Sequence of chain 1.A:
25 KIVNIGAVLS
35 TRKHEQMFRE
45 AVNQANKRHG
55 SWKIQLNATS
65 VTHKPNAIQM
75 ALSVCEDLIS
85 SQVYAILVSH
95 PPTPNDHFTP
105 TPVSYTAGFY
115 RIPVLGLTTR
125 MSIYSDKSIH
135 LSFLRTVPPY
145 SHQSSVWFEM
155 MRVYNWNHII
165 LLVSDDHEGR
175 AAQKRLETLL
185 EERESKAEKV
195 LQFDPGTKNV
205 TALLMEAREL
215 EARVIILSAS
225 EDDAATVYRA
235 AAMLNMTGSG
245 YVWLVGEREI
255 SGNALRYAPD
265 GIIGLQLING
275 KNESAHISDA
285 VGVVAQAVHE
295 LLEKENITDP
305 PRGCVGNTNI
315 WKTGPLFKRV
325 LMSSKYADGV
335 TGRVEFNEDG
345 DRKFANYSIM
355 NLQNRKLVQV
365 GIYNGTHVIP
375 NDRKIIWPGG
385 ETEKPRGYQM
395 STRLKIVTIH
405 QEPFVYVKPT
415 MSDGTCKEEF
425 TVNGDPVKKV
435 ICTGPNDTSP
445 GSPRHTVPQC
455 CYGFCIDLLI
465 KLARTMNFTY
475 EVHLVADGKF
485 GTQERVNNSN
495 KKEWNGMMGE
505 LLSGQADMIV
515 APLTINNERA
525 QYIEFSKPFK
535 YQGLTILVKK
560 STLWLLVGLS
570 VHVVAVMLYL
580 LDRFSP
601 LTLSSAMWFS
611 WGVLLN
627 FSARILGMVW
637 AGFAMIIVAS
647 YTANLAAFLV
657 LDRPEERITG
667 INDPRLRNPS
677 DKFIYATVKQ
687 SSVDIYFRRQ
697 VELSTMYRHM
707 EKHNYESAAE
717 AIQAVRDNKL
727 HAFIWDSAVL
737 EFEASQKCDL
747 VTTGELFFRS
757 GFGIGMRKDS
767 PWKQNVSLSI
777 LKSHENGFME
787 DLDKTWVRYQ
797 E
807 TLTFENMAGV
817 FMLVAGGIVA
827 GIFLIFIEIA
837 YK

This small molecule binds to this protein.
Small molecule (SMILES): CC(=O)N[C@@H]1[C@@H](O)[C@H](O)[C@@H](CO)O[C@H]1O

Binding-site contacts:
Ligand atom O7 contacts residue VAL490 of chain 1.A at 4.1 Å.
Ligand atom C8 contacts residue ASN491 of chain 1.A at 4.0 Å.
Ligand atom C4 contacts residue ASN491 of chain 1.A at 4.2 Å.
Ligand atom C2 contacts residue ASN491 of chain 1.A at 2.5 Å.
Ligand atom C3 contacts residue ASN491 of chain 1.A at 3.5 Å.
Ligand atom N2 contacts residue ASN491 of chain 1.A at 3.5 Å (h-bond).
Ligand atom O5 contacts residue ASN491 of chain 1.A at 2.3 Å (h-bond).
Ligand atom C1 contacts residue ASN491 of chain 1.A at 1.4 Å.
Ligand atom C7 contacts residue ASN491 of chain 1.A at 3.2 Å.
Ligand atom C5 contacts residue ASN491 of chain 1.A at 3.7 Å.
Ligand atom O7 contacts residue ASN491 of chain 1.A at 2.9 Å (h-bond).
Ligand atom O3 contacts residue ASN491 of chain 1.A at 3.5 Å (h-bond).